Binding-site contacts:
Ligand atom C7 contacts residue MET113 of chain 1.B at 3.4 Å (hydrophobic).
Ligand atom C8 contacts residue ILE163 of chain 1.B at 4.2 Å (hydrophobic).
Ligand atom C8 contacts residue MET113 of chain 1.B at 3.8 Å (hydrophobic).
Ligand atom C11 contacts residue HEM1 of chain 1.M at 4.3 Å.
Ligand atom C9 contacts residue ILE160 of chain 1.B at 4.2 Å (hydrophobic).
Ligand atom C5 contacts residue LEU418 of chain 1.B at 4.3 Å (hydrophobic).
Ligand atom C10 contacts residue LEU276 of chain 1.B at 4.3 Å (hydrophobic).
Ligand atom C19 contacts residue ARG114 of chain 1.B at 3.6 Å.
Ligand atom C10 contacts residue HEM1 of chain 1.M at 3.2 Å.
Ligand atom C10 contacts residue ILE160 of chain 1.B at 4.4 Å (hydrophobic).
Ligand atom C9 contacts residue HEM1 of chain 1.M at 4.3 Å.
Ligand atom O20 contacts residue ARG114 of chain 1.B at 3.1 Å.
Ligand atom C7 contacts residue PHE245 of chain 1.B at 4.3 Å (hydrophobic).
Ligand atom C5 contacts residue SER109 of chain 1.B at 4.3 Å.
Ligand atom O20 contacts residue LEU110 of chain 1.B at 3.5 Å (h-bond).
Ligand atom C1 contacts residue MET113 of chain 1.B at 4.4 Å (hydrophobic).
Ligand atom C8 contacts residue PHE245 of chain 1.B at 3.6 Å (hydrophobic).
Ligand atom C9 contacts residue LEU276 of chain 1.B at 4.2 Å (hydrophobic).
Ligand atom C9 contacts residue ILE163 of chain 1.B at 4.5 Å (hydrophobic).
Ligand atom C3 contacts residue LEU110 of chain 1.B at 4.3 Å (hydrophobic).

A protein and the small-molecule ligand that binds it are described below.
Small molecule (SMILES): OC[C@H]1O[C@H](O[C@H]2[C@H](O)[C@@H](O)[C@H](OCCCCCC3CCCCC3)O[C@@H]2CO)[C@H](O)[C@@H](O)[C@@H]1O

Sequence of chain 1.B:
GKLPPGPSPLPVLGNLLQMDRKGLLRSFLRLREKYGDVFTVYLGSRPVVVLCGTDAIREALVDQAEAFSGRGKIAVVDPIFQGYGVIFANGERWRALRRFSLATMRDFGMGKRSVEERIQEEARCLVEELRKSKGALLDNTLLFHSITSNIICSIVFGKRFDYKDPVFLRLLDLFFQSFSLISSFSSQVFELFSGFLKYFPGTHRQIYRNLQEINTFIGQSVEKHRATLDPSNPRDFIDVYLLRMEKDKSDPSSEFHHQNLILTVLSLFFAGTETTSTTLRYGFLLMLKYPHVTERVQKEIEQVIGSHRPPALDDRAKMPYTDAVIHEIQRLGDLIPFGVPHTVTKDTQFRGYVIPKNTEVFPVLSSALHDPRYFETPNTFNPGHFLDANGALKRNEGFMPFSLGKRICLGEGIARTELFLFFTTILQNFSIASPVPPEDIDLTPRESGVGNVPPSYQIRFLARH